Sequence of chain 2.B:
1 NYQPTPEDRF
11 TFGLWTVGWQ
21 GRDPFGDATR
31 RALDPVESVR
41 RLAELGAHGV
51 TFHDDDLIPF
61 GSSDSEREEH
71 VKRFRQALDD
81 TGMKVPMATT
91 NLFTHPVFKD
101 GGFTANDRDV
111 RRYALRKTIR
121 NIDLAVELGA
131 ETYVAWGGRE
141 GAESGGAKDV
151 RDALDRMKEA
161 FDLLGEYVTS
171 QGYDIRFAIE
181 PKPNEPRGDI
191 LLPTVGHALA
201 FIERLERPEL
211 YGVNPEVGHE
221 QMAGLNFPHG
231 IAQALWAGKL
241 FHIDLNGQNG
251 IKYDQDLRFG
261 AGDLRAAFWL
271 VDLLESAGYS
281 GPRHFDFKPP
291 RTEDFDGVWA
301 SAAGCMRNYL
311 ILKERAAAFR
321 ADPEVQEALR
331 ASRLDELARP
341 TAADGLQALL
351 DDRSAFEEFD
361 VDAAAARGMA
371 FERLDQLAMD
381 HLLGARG

The small molecule below binds the protein below.
Small molecule (SMILES): OC[C@H]1O[C@](O)(CO)[C@@H](O)[C@@H]1O

Sequence of chain 1.A:
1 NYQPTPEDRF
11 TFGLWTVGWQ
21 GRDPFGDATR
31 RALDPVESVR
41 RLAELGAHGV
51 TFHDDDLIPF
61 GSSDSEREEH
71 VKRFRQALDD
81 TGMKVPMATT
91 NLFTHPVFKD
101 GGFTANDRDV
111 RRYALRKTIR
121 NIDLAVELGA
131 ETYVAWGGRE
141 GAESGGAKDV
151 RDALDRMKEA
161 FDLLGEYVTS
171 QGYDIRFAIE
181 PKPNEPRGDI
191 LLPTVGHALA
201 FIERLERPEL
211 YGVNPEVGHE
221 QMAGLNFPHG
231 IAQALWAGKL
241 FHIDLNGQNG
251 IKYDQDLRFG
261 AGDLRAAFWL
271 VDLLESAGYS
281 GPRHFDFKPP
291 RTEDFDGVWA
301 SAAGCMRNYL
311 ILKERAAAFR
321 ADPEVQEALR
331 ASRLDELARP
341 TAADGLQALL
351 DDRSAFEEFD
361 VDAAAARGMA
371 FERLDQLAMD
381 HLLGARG

Binding-site contacts:
Ligand atom O1 contacts residue PRO24 of chain 1.A at 3.6 Å.
Ligand atom C3 contacts residue ASP254 of chain 1.A at 3.9 Å.
Ligand atom C4 contacts residue ASP254 of chain 1.A at 3.8 Å.
Ligand atom C2 contacts residue ASP23 of chain 1.A at 4.1 Å.
Ligand atom C1 contacts residue ASP23 of chain 1.A at 4.1 Å.
Ligand atom C5 contacts residue ASP254 of chain 1.A at 4.4 Å.
Ligand atom O5 contacts residue PRO186 of chain 2.B at 4.4 Å.
Ligand atom C3 contacts residue TYR253 of chain 1.A at 4.0 Å (hydrophobic).
Ligand atom O3 contacts residue PRO24 of chain 1.A at 4.4 Å.
Ligand atom C6 contacts residue LYS288 of chain 1.A at 4.1 Å.
Ligand atom C2 contacts residue PRO186 of chain 2.B at 4.5 Å (hydrophobic).
Ligand atom O4 contacts residue ASP256 of chain 1.A at 4.2 Å.
Ligand atom C4 contacts residue LYS288 of chain 1.A at 3.9 Å.
Ligand atom O6 contacts residue TRP19 of chain 1.A at 3.9 Å.
Ligand atom C4 contacts residue GLN255 of chain 1.A at 4.0 Å.
Ligand atom O2 contacts residue ASP23 of chain 1.A at 2.8 Å.
Ligand atom O4 contacts residue ASP254 of chain 1.A at 2.9 Å (salt-bridge).
Ligand atom O3 contacts residue ASP23 of chain 1.A at 4.4 Å.
Ligand atom C1 contacts residue TYR253 of chain 1.A at 3.6 Å (hydrophobic).
Ligand atom O2 contacts residue TRP19 of chain 1.A at 3.7 Å.
Ligand atom C1 contacts residue PRO186 of chain 2.B at 3.4 Å (hydrophobic).
Ligand atom O5 contacts residue TRP19 of chain 1.A at 4.1 Å.
Ligand atom O1 contacts residue TYR253 of chain 1.A at 3.9 Å.
Ligand atom C6 contacts residue TRP19 of chain 1.A at 3.7 Å (hydrophobic).
Ligand atom O6 contacts residue PRO290 of chain 1.A at 3.9 Å.
Ligand atom O1 contacts residue PRO186 of chain 2.B at 4.1 Å.
Ligand atom C4 contacts residue TRP19 of chain 1.A at 4.3 Å (hydrophobic).
Ligand atom C6 contacts residue GLN255 of chain 1.A at 3.5 Å.
Ligand atom O1 contacts residue ASP23 of chain 1.A at 4.2 Å.
Ligand atom C5 contacts residue GLN255 of chain 1.A at 3.5 Å.
Ligand atom O3 contacts residue PRO24 of chain 2.B at 3.9 Å.
Ligand atom C5 contacts residue TYR253 of chain 1.A at 4.2 Å (hydrophobic).
Ligand atom C5 contacts residue TRP19 of chain 1.A at 4.3 Å (hydrophobic).
Ligand atom O6 contacts residue GLN255 of chain 1.A at 4.3 Å.
Ligand atom O4 contacts residue GLN255 of chain 1.A at 3.4 Å (h-bond).
Ligand atom O4 contacts residue LYS288 of chain 1.A at 3.5 Å.
Ligand atom O1 contacts residue GLU185 of chain 2.B at 4.1 Å.
Ligand atom O2 contacts residue PRO24 of chain 1.A at 4.4 Å.
Ligand atom C2 contacts residue TYR253 of chain 1.A at 4.0 Å (hydrophobic).
Ligand atom O5 contacts residue TYR253 of chain 1.A at 4.1 Å.